The protein below binds the small molecule below.
Small molecule (SMILES): Nc1ncnc2c1ncn2[C@@H]1O[C@H](COP(=O)(O)O)[C@@H](OP(=O)(O)O)[C@H]1O

Sequence of chain 1.E:
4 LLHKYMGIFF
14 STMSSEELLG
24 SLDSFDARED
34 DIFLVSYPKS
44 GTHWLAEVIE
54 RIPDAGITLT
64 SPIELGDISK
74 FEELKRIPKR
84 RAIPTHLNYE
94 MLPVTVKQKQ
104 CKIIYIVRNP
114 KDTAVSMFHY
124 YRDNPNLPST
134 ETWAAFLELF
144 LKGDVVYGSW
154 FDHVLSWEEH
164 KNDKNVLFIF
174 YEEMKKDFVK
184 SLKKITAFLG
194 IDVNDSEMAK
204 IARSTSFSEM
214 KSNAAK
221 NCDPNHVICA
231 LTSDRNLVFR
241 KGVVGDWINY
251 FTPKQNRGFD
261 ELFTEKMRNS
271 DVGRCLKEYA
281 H

Binding-site contacts:
Ligand atom O5' contacts residue LYS42 of chain 1.E at 3.1 Å.
Ligand atom C2' contacts residue VAL238 of chain 1.E at 2.9 Å (hydrophobic).
Ligand atom P1 contacts residue SER119 of chain 1.E at 2.8 Å.
Ligand atom N6 contacts residue PHE210 of chain 1.E at 2.9 Å (h-bond).
Ligand atom O2P contacts residue ARG111 of chain 1.E at 2.5 Å (salt-bridge).
Ligand atom O6P contacts residue GLY44 of chain 1.E at 3.5 Å.
Ligand atom O3' contacts residue ARG111 of chain 1.E at 3.3 Å (salt-bridge).
Ligand atom P1 contacts residue ARG111 of chain 1.E at 3.6 Å.
Ligand atom O4P contacts residue LYS42 of chain 1.E at 2.9 Å (salt-bridge).
Ligand atom O5' contacts residue SER43 of chain 1.E at 3.5 Å (h-bond).
Ligand atom N6 contacts residue THR208 of chain 1.E at 2.4 Å (h-bond).
Ligand atom N3 contacts residue TYR174 of chain 1.E at 3.0 Å (h-bond).
Ligand atom O6P contacts residue HIS46 of chain 1.E at 2.9 Å (h-bond).
Ligand atom O2' contacts residue GLY242 of chain 1.E at 3.5 Å (h-bond).
Ligand atom O3P contacts residue LYS241 of chain 1.E at 2.6 Å (salt-bridge).
Ligand atom P2 contacts residue THR45 of chain 1.E at 3.4 Å.
Ligand atom O2' contacts residue PHE210 of chain 1.E at 3.2 Å.
Ligand atom O2' contacts residue PHE239 of chain 1.E at 3.5 Å.
Ligand atom O2P contacts residue SER119 of chain 1.E at 2.8 Å (h-bond).
Ligand atom N6 contacts residue MET213 of chain 1.E at 3.1 Å (h-bond).
Ligand atom C3' contacts residue VAL238 of chain 1.E at 3.2 Å (hydrophobic).
Ligand atom O1P contacts residue ARG240 of chain 1.E at 2.8 Å (salt-bridge).
Ligand atom O6P contacts residue THR45 of chain 1.E at 3.0 Å (h-bond).
Ligand atom O4P contacts residue SER43 of chain 1.E at 3.1 Å (h-bond).
Ligand atom O2' contacts residue ARG240 of chain 1.E at 3.2 Å (salt-bridge).
Ligand atom N1 contacts residue PHE210 of chain 1.E at 3.2 Å (h-bond).
Ligand atom C6 contacts residue PHE210 of chain 1.E at 3.3 Å (hydrophobic).
Ligand atom O2P contacts residue ARG240 of chain 1.E at 3.1 Å (salt-bridge).
Ligand atom O3' contacts residue SER119 of chain 1.E at 3.3 Å (h-bond).
Ligand atom O3P contacts residue GLY242 of chain 1.E at 2.7 Å (h-bond).
Ligand atom C5' contacts residue LYS42 of chain 1.E at 3.4 Å.
Ligand atom O5P contacts residue HIS46 of chain 1.E at 3.5 Å (h-bond).
Ligand atom N6 contacts residue SER209 of chain 1.E at 3.2 Å.
Ligand atom O5P contacts residue LYS42 of chain 1.E at 2.9 Å (salt-bridge).
Ligand atom O4P contacts residue THR45 of chain 1.E at 2.4 Å.
Ligand atom O4P contacts residue GLY44 of chain 1.E at 3.5 Å (h-bond).
Ligand atom O3P contacts residue ARG240 of chain 1.E at 3.3 Å.
Ligand atom N7 contacts residue PHE239 of chain 1.E at 3.6 Å.
Ligand atom O2' contacts residue VAL238 of chain 1.E at 3.2 Å (h-bond).
Ligand atom O1P contacts residue SER119 of chain 1.E at 1.9 Å (h-bond).